Sequence of chain 1.A:
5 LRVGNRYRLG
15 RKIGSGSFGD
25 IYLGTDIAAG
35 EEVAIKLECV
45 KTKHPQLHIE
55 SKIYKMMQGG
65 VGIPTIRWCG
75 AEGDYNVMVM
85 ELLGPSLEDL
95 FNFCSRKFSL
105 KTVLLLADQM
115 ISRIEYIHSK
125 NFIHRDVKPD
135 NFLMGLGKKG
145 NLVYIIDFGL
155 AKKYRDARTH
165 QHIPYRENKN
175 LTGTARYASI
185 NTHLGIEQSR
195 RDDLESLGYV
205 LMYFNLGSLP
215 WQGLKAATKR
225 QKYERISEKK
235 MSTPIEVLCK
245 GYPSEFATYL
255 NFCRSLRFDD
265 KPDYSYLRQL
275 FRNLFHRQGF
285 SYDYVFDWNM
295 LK

Binding-site contacts:
Ligand atom N1 contacts residue LEU86 of chain 1.A at 3.6 Å.
Ligand atom C2 contacts residue MET84 of chain 1.A at 3.8 Å (hydrophobic).
Ligand atom N3 contacts residue ILE25 of chain 1.A at 3.6 Å.
Ligand atom C8 contacts residue ILE150 of chain 1.A at 3.5 Å (hydrophobic).
Ligand atom C4 contacts residue TYR58 of chain 1.A at 3.7 Å (hydrophobic).
Ligand atom C3 contacts residue MET84 of chain 1.A at 3.4 Å (hydrophobic).
Ligand atom N1 contacts residue ILE17 of chain 1.A at 3.9 Å.
Ligand atom C11 contacts residue ALA38 of chain 1.A at 3.5 Å (hydrophobic).
Ligand atom C6 contacts residue ILE25 of chain 1.A at 3.6 Å (hydrophobic).
Ligand atom F1 contacts residue MET82 of chain 1.A at 3.2 Å.
Ligand atom C1 contacts residue ALA38 of chain 1.A at 3.9 Å (hydrophobic).
Ligand atom C17 contacts residue ILE17 of chain 1.A at 3.8 Å (hydrophobic).
Ligand atom F1 contacts residue ILE70 of chain 1.A at 3.8 Å.
Ligand atom C10 contacts residue MET84 of chain 1.A at 3.5 Å (hydrophobic).
Ligand atom N4 contacts residue LEU87 of chain 1.A at 2.8 Å (h-bond).
Ligand atom C12 contacts residue LEU87 of chain 1.A at 3.7 Å (hydrophobic).
Ligand atom C12 contacts residue LEU137 of chain 1.A at 3.9 Å (hydrophobic).
Ligand atom C10 contacts residue ALA38 of chain 1.A at 3.7 Å (hydrophobic).
Ligand atom N3 contacts residue ILE150 of chain 1.A at 3.7 Å.
Ligand atom N4 contacts residue ALA38 of chain 1.A at 3.6 Å.
Ligand atom C9 contacts residue ILE25 of chain 1.A at 3.8 Å (hydrophobic).
Ligand atom N1 contacts residue LEU87 of chain 1.A at 3.0 Å (h-bond).
Ligand atom C11 contacts residue LEU87 of chain 1.A at 3.5 Å (hydrophobic).
Ligand atom C3 contacts residue TYR58 of chain 1.A at 3.8 Å (hydrophobic).
Ligand atom C8 contacts residue SER19 of chain 1.A at 3.8 Å.
Ligand atom C11 contacts residue GLU85 of chain 1.A at 3.6 Å.
Ligand atom C9 contacts residue ILE150 of chain 1.A at 4.0 Å (hydrophobic).
Ligand atom N4 contacts residue LEU86 of chain 1.A at 3.8 Å.
Ligand atom C11 contacts residue MET84 of chain 1.A at 3.8 Å (hydrophobic).
Ligand atom C3 contacts residue MET82 of chain 1.A at 3.5 Å (hydrophobic).
Ligand atom C8 contacts residue ILE25 of chain 1.A at 4.0 Å (hydrophobic).
Ligand atom C14 contacts residue ILE150 of chain 1.A at 3.8 Å (hydrophobic).
Ligand atom C7 contacts residue ILE150 of chain 1.A at 3.8 Å (hydrophobic).
Ligand atom C2 contacts residue LYS40 of chain 1.A at 3.8 Å.
Ligand atom C1 contacts residue MET84 of chain 1.A at 3.8 Å (hydrophobic).
Ligand atom N5 contacts residue LEU137 of chain 1.A at 3.7 Å.
Ligand atom F1 contacts residue MET84 of chain 1.A at 3.6 Å.
Ligand atom C2 contacts residue MET82 of chain 1.A at 3.7 Å (hydrophobic).
Ligand atom N2 contacts residue ILE150 of chain 1.A at 3.5 Å.
Ligand atom C1 contacts residue LYS40 of chain 1.A at 3.7 Å.

The small molecule below binds the protein below.
Small molecule (SMILES): Nc1nccc(-c2c(-c3ccc(F)cc3)ncn2C2CCCCC2)n1